Binding-site contacts:
Ligand atom C8 contacts residue HIS130 of chain 1.A at 3.4 Å.
Ligand atom O1P contacts residue MET1 of chain 1.A at 2.9 Å (h-bond).
Ligand atom O3P contacts residue MET1 of chain 1.A at 2.7 Å (h-bond).
Ligand atom O3P contacts residue TRP8 of chain 1.A at 3.1 Å.
Ligand atom N6 contacts residue ARG69 of chain 1.A at 3.3 Å.
Ligand atom C1' contacts residue HIS130 of chain 1.A at 3.8 Å.
Ligand atom C5 contacts residue HIS130 of chain 1.A at 3.7 Å.
Ligand atom O5P contacts residue GLN15 of chain 1.A at 3.0 Å (h-bond).
Ligand atom N6 contacts residue ASN71 of chain 1.A at 2.7 Å (h-bond).
Ligand atom N1 contacts residue ASN71 of chain 1.A at 2.6 Å (h-bond).
Ligand atom N7 contacts residue HIS130 of chain 1.A at 3.5 Å (h-bond).
Ligand atom N9 contacts residue HIS130 of chain 1.A at 3.5 Å (h-bond).
Ligand atom N3 contacts residue ARG69 of chain 1.A at 3.7 Å.
Ligand atom O5P contacts residue HIS16 of chain 1.A at 3.8 Å.
Ligand atom N1 contacts residue ARG69 of chain 1.A at 3.4 Å (salt-bridge).
Ligand atom C5' contacts residue VAL129 of chain 1.A at 3.2 Å (hydrophobic).
Ligand atom C5 contacts residue ARG69 of chain 1.A at 3.4 Å.
Ligand atom N6 contacts residue CYS63 of chain 1.A at 3.3 Å (h-bond).
Ligand atom C2 contacts residue ARG69 of chain 1.A at 3.5 Å.
Ligand atom C6 contacts residue ASN71 of chain 1.A at 3.5 Å.
Ligand atom O4P contacts residue HIS130 of chain 1.A at 3.4 Å.
Ligand atom C5' contacts residue HIS130 of chain 1.A at 3.3 Å.
Ligand atom O6P contacts residue HIS130 of chain 1.A at 2.3 Å (h-bond).
Ligand atom P1 contacts residue MET1 of chain 1.A at 2.9 Å.
Ligand atom O4P contacts residue LEU131 of chain 1.A at 3.0 Å (h-bond).
Ligand atom C2 contacts residue VAL129 of chain 1.A at 3.7 Å (hydrophobic).
Ligand atom O1P contacts residue TRP8 of chain 1.A at 3.4 Å.
Ligand atom O2P contacts residue MET1 of chain 1.A at 3.6 Å.
Ligand atom O4P contacts residue HIS16 of chain 1.A at 3.0 Å (h-bond).
Ligand atom C4 contacts residue ARG69 of chain 1.A at 3.5 Å.
Ligand atom C2 contacts residue ASN71 of chain 1.A at 3.5 Å.
Ligand atom C6 contacts residue ALA111 of chain 1.A at 3.6 Å (hydrophobic).
Ligand atom O5' contacts residue GLN15 of chain 1.A at 3.8 Å.
Ligand atom C4' contacts residue TRP8 of chain 1.A at 3.5 Å (hydrophobic).
Ligand atom C2' contacts residue HIS130 of chain 1.A at 3.3 Å.
Ligand atom O4' contacts residue HIS130 of chain 1.A at 3.4 Å.
Ligand atom C4 contacts residue HIS130 of chain 1.A at 3.7 Å.
Ligand atom P2 contacts residue HIS130 of chain 1.A at 3.4 Å.
Ligand atom C6 contacts residue ARG69 of chain 1.A at 3.3 Å.
Ligand atom N1 contacts residue ALA111 of chain 1.A at 3.5 Å.

Sequence of chain 1.A:
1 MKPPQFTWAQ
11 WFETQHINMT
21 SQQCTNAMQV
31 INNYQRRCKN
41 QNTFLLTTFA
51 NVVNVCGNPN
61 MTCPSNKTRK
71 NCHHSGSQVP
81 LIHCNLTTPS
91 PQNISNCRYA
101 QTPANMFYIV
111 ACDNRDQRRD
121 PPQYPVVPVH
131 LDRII

A protein and the small-molecule ligand that binds it are described below.
Small molecule (SMILES): Nc1ncnc2c1ncn2[C@@H]1O[C@H](COP(=O)(O)O)[C@@H](OP(=O)(O)O)[C@H]1O